This protein binds this small molecule.
Small molecule (SMILES): Nc1ncnc2[nH]cnc12

Binding-site contacts:
Ligand atom C2 contacts residue MSE234 of chain 1.B at 3.7 Å.
Ligand atom N7 contacts residue GLY138 of chain 1.B at 3.3 Å (h-bond).
Ligand atom N3 contacts residue VAL232 of chain 1.B at 3.5 Å (h-bond).
Ligand atom N9 contacts residue GLY138 of chain 1.B at 4.0 Å.
Ligand atom N6 contacts residue TYR221 of chain 1.B at 2.8 Å (h-bond).
Ligand atom C6 contacts residue GLU216 of chain 1.B at 3.5 Å.
Ligand atom C5 contacts residue GLY138 of chain 1.B at 3.4 Å.
Ligand atom C8 contacts residue ASP258 of chain 1.B at 3.5 Å.
Ligand atom N6 contacts residue GLY138 of chain 1.B at 3.9 Å.
Ligand atom N9 contacts residue ALA136 of chain 1.B at 3.4 Å (h-bond).
Ligand atom C6 contacts residue TYR221 of chain 1.B at 3.8 Å (hydrophobic).
Ligand atom N1 contacts residue GLU216 of chain 1.B at 2.5 Å (salt-bridge).
Ligand atom C6 contacts residue GLY138 of chain 1.B at 4.0 Å.
Ligand atom C2 contacts residue GLU216 of chain 1.B at 3.2 Å.
Ligand atom C8 contacts residue GLY138 of chain 1.B at 3.7 Å.
Ligand atom C8 contacts residue ALA137 of chain 1.B at 3.5 Å (hydrophobic).
Ligand atom C2 contacts residue VAL232 of chain 1.B at 3.8 Å (hydrophobic).
Ligand atom N1 contacts residue LEU215 of chain 1.B at 3.9 Å.
Ligand atom C5 contacts residue ASP258 of chain 1.B at 3.8 Å.
Ligand atom C5 contacts residue VAL232 of chain 1.B at 4.0 Å (hydrophobic).
Ligand atom N7 contacts residue ALA137 of chain 1.B at 3.5 Å.
Ligand atom N6 contacts residue CYS260 of chain 1.B at 3.6 Å (h-bond).
Ligand atom N6 contacts residue ASP258 of chain 1.B at 2.9 Å (salt-bridge).
Ligand atom N3 contacts residue MSE234 of chain 1.B at 3.8 Å.
Ligand atom N6 contacts residue LEU215 of chain 1.B at 3.8 Å.
Ligand atom C6 contacts residue ASP258 of chain 1.B at 3.9 Å.
Ligand atom N1 contacts residue VAL232 of chain 1.B at 3.8 Å.
Ligand atom N6 contacts residue GLU216 of chain 1.B at 3.6 Å.
Ligand atom N7 contacts residue ASP258 of chain 1.B at 2.7 Å (salt-bridge).
Ligand atom C5 contacts residue ALA137 of chain 1.B at 4.0 Å (hydrophobic).
Ligand atom N9 contacts residue VAL232 of chain 1.B at 4.0 Å.
Ligand atom N9 contacts residue ALA137 of chain 1.B at 3.8 Å.
Ligand atom N7 contacts residue THR257 of chain 1.B at 3.8 Å.
Ligand atom C6 contacts residue LEU215 of chain 1.B at 3.7 Å (hydrophobic).
Ligand atom N3 contacts residue GLY233 of chain 1.B at 3.5 Å.
Ligand atom N1 contacts residue TYR221 of chain 1.B at 3.9 Å.
Ligand atom C4 contacts residue GLY138 of chain 1.B at 3.9 Å.
Ligand atom C4 contacts residue VAL232 of chain 1.B at 3.5 Å (hydrophobic).
Ligand atom C8 contacts residue THR257 of chain 1.B at 3.5 Å.
Ligand atom C8 contacts residue ALA136 of chain 1.B at 3.8 Å (hydrophobic).

Sequence of chain 1.B:
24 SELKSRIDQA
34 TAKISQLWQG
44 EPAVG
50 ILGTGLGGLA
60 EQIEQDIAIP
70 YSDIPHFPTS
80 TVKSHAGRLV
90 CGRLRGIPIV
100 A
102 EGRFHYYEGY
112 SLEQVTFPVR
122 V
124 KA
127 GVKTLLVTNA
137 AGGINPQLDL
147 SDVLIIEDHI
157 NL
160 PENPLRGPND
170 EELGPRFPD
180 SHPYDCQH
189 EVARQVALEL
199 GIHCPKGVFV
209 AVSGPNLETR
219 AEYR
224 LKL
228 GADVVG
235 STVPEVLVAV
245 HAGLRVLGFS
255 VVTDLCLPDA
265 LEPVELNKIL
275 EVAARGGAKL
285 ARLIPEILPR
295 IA